Binding-site contacts:
Ligand atom C4 contacts residue MET120 of chain 1.A at 3.7 Å (hydrophobic).
Ligand atom O32 contacts residue ARG122 of chain 1.A at 3.1 Å (salt-bridge).
Ligand atom S30 contacts residue ARG122 of chain 1.A at 3.6 Å.
Ligand atom C18 contacts residue LEU79 of chain 1.A at 3.9 Å (hydrophobic).
Ligand atom F13 contacts residue TRP72 of chain 1.A at 3.5 Å.
Ligand atom O31 contacts residue LEU42 of chain 1.A at 3.1 Å (h-bond).
Ligand atom C8 contacts residue ILE155 of chain 1.A at 3.5 Å (hydrophobic).
Ligand atom C3 contacts residue ILE152 of chain 1.A at 3.5 Å (hydrophobic).
Ligand atom C33 contacts residue CYS40 of chain 1.A at 3.9 Å (hydrophobic).
Ligand atom O16 contacts residue PHE143 of chain 1.A at 3.2 Å.
Ligand atom C26 contacts residue ALA123 of chain 1.A at 3.7 Å (hydrophobic).
Ligand atom O31 contacts residue CYS40 of chain 1.A at 3.6 Å (h-bond).
Ligand atom C2 contacts residue ILE155 of chain 1.A at 3.9 Å (hydrophobic).
Ligand atom C28 contacts residue GLN41 of chain 1.A at 3.5 Å.
Ligand atom O16 contacts residue PHE133 of chain 1.A at 3.1 Å.
Ligand atom O16 contacts residue CYS75 of chain 1.A at 3.7 Å.
Ligand atom F13 contacts residue LEU151 of chain 1.A at 3.6 Å.
Ligand atom C2 contacts residue MET120 of chain 1.A at 3.6 Å (hydrophobic).
Ligand atom C8 contacts residue MET113 of chain 1.A at 4.0 Å (hydrophobic).
Ligand atom C1 contacts residue ILE155 of chain 1.A at 3.7 Å (hydrophobic).
Ligand atom C9 contacts residue HIS234 of chain 1.A at 3.9 Å.
Ligand atom O32 contacts residue ARG119 of chain 1.A at 3.5 Å (salt-bridge).
Ligand atom O31 contacts residue ARG122 of chain 1.A at 3.4 Å (salt-bridge).
Ligand atom C25 contacts residue ALA123 of chain 1.A at 3.5 Å (hydrophobic).
Ligand atom C28 contacts residue LEU42 of chain 1.A at 3.8 Å (hydrophobic).
Ligand atom C1 contacts residue MET120 of chain 1.A at 3.2 Å (hydrophobic).
Ligand atom O15 contacts residue LEU79 of chain 1.A at 3.9 Å.
Ligand atom O32 contacts residue LEU47 of chain 1.A at 3.8 Å.
Ligand atom C18 contacts residue HIS78 of chain 1.A at 3.6 Å.
Ligand atom F13 contacts residue HIS234 of chain 1.A at 3.5 Å.
Ligand atom C6 contacts residue LEU79 of chain 1.A at 3.9 Å (hydrophobic).
Ligand atom C29 contacts residue LEU42 of chain 1.A at 3.7 Å (hydrophobic).
Ligand atom O31 contacts residue GLN41 of chain 1.A at 3.5 Å.
Ligand atom C19 contacts residue HIS78 of chain 1.A at 3.8 Å.
Ligand atom C33 contacts residue GLN41 of chain 1.A at 3.3 Å.
Ligand atom C10 contacts residue HIS234 of chain 1.A at 3.9 Å.
Ligand atom C11 contacts residue LEU146 of chain 1.A at 4.0 Å (hydrophobic).
Ligand atom O15 contacts residue CYS75 of chain 1.A at 3.3 Å.
Ligand atom C33 contacts residue ARG119 of chain 1.A at 3.9 Å.
Ligand atom C9 contacts residue ILE155 of chain 1.A at 3.8 Å (hydrophobic).

Sequence of chain 1.A:
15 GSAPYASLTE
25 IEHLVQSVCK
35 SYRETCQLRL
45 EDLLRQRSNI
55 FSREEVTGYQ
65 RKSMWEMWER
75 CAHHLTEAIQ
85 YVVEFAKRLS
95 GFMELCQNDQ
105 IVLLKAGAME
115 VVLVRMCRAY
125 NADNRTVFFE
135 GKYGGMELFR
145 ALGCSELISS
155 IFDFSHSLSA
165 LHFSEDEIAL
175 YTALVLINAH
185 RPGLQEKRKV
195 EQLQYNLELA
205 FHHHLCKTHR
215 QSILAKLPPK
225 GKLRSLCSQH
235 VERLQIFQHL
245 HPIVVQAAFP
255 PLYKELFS

This protein binds this small molecule.
Small molecule (SMILES): CC(C)CN(Cc1ccc(F)cc1)S(=O)(=O)c1ccc(NC2CCN(S(C)(=O)=O)CC2)nc1